Binding-site contacts:
Ligand atom O3 contacts residue GLN141 of chain 1.A at 3.0 Å (h-bond).
Ligand atom C5 contacts residue GLN141 of chain 1.A at 3.6 Å.
Ligand atom O13 contacts residue ASP90 of chain 1.A at 2.7 Å (salt-bridge).
Ligand atom C4 contacts residue PHE16 of chain 1.A at 3.8 Å (hydrophobic).
Ligand atom O2 contacts residue ASP195 of chain 1.A at 3.5 Å.
Ligand atom O4 contacts residue LYS9 of chain 1.A at 2.7 Å (salt-bridge).
Ligand atom O13 contacts residue GLN104 of chain 1.A at 3.7 Å.
Ligand atom O5 contacts residue ASP195 of chain 1.A at 3.5 Å.
Ligand atom C3 contacts residue TRP144 of chain 1.A at 4.1 Å (hydrophobic).
Ligand atom C5 contacts residue ALA196 of chain 1.A at 3.9 Å (hydrophobic).
Ligand atom C5 contacts residue ASP195 of chain 1.A at 3.8 Å.
Ligand atom C3 contacts residue ASP90 of chain 1.A at 3.6 Å.
Ligand atom O13 contacts residue PHE15 of chain 1.A at 3.7 Å.
Ligand atom O13 contacts residue ASP140 of chain 1.A at 3.6 Å.
Ligand atom C2 contacts residue GLN141 of chain 1.A at 4.0 Å.
Ligand atom C2 contacts residue ALA196 of chain 1.A at 3.8 Å (hydrophobic).
Ligand atom O3 contacts residue ASP140 of chain 1.A at 2.6 Å (salt-bridge).
Ligand atom O2 contacts residue TRP144 of chain 1.A at 3.8 Å.
Ligand atom C1 contacts residue PHE15 of chain 1.A at 3.6 Å (hydrophobic).
Ligand atom C4 contacts residue LYS9 of chain 1.A at 3.9 Å.
Ligand atom O5 contacts residue GLN141 of chain 1.A at 3.3 Å (h-bond).
Ligand atom O3 contacts residue LYS9 of chain 1.A at 3.5 Å (salt-bridge).
Ligand atom C4 contacts residue PHE15 of chain 1.A at 3.8 Å (hydrophobic).
Ligand atom O3 contacts residue ASP90 of chain 1.A at 4.0 Å.
Ligand atom C3 contacts residue ASP140 of chain 1.A at 3.5 Å.
Ligand atom C3 contacts residue GLN141 of chain 1.A at 3.9 Å.
Ligand atom O2 contacts residue GLN141 of chain 1.A at 3.9 Å.
Ligand atom O4 contacts residue ASP90 of chain 1.A at 2.6 Å (salt-bridge).
Ligand atom C1 contacts residue LEU240 of chain 1.A at 3.9 Å (hydrophobic).
Ligand atom O5 contacts residue ALA196 of chain 1.A at 2.9 Å (h-bond).
Ligand atom O13 contacts residue TRP144 of chain 1.A at 3.5 Å.
Ligand atom O2 contacts residue ALA196 of chain 1.A at 3.9 Å.
Ligand atom O4 contacts residue ASP140 of chain 1.A at 3.4 Å (salt-bridge).
Ligand atom C1 contacts residue ALA196 of chain 1.A at 3.9 Å (hydrophobic).
Ligand atom C4 contacts residue ASP90 of chain 1.A at 3.4 Å.
Ligand atom O3 contacts residue TRP144 of chain 1.A at 3.5 Å.
Ligand atom O2 contacts residue PRO194 of chain 1.A at 3.4 Å (h-bond).
Ligand atom O13 contacts residue TRP241 of chain 1.A at 3.4 Å.
Ligand atom O2 contacts residue PHE220 of chain 1.A at 3.6 Å.
Ligand atom O4 contacts residue PHE16 of chain 1.A at 3.3 Å.

A protein and the small-molecule ligand that binds it are described below.
Small molecule (SMILES): C[C@@]1(O)OC[C@H](O)C1(O)O

Sequence of chain 1.A:
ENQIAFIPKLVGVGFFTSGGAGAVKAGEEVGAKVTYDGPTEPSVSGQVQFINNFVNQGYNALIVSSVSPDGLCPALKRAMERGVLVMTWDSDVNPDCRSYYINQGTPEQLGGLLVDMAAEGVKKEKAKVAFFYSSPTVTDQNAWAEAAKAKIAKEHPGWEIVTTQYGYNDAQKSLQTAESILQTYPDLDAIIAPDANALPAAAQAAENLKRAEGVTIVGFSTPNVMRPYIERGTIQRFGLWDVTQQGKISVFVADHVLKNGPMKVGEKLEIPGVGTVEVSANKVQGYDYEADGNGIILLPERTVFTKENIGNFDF